Sequence of chain 38.E:
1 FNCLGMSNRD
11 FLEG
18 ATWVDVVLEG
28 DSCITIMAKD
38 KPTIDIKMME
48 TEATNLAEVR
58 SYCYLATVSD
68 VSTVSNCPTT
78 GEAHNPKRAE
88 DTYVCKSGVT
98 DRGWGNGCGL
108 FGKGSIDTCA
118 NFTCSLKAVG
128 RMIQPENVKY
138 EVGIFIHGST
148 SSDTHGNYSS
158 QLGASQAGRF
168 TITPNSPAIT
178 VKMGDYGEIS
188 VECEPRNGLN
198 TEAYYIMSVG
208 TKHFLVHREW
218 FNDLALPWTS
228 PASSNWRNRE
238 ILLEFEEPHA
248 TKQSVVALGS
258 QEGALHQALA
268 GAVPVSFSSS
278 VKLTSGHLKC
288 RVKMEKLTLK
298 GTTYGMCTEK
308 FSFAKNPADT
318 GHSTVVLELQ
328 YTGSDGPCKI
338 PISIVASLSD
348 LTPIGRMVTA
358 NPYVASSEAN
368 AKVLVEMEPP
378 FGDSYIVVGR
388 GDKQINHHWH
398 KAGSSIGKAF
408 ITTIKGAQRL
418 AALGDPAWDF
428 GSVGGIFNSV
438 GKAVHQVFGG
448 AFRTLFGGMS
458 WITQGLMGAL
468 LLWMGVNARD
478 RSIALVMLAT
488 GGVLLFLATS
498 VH

A protein and the small-molecule ligand that binds it are described below.
Small molecule (SMILES): CC(=O)N[C@@H]1[C@@H](O)[C@H](O)[C@@H](CO)O[C@H]1O

Binding-site contacts:
Ligand atom C5 contacts residue ASN154 of chain 38.E at 3.6 Å.
Ligand atom C2 contacts residue ASN154 of chain 38.E at 2.5 Å.
Ligand atom C3 contacts residue ASN154 of chain 38.E at 3.8 Å.
Ligand atom O5 contacts residue ASN154 of chain 38.E at 2.4 Å (h-bond).
Ligand atom C1 contacts residue SER156 of chain 38.E at 4.0 Å.
Ligand atom N2 contacts residue ASN154 of chain 38.E at 2.8 Å (h-bond).
Ligand atom O7 contacts residue ASN154 of chain 38.E at 3.5 Å (h-bond).
Ligand atom C7 contacts residue ASN154 of chain 38.E at 3.3 Å.
Ligand atom C1 contacts residue SER157 of chain 38.E at 4.3 Å.
Ligand atom C8 contacts residue ASN154 of chain 38.E at 3.7 Å.
Ligand atom C4 contacts residue ASN154 of chain 38.E at 4.2 Å.
Ligand atom C1 contacts residue ASN154 of chain 38.E at 1.4 Å.
Ligand atom O5 contacts residue SER157 of chain 38.E at 4.0 Å.
Ligand atom O6 contacts residue SER157 of chain 38.E at 4.2 Å.